Sequence of chain 2.A:
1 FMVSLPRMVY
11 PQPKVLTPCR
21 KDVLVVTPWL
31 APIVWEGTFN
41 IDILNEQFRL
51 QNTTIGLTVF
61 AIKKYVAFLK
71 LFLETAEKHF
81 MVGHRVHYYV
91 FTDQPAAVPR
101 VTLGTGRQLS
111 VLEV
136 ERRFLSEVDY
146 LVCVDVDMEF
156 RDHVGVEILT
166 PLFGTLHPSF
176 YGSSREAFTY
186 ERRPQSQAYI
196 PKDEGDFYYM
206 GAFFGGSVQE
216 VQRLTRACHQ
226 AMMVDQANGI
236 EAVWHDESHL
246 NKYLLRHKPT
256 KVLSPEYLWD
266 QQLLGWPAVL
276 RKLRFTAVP

Binding-site contacts:
Ligand atom N2 contacts residue SER174 of chain 2.A at 3.8 Å.
Ligand atom O6 contacts residue TRP239 of chain 2.A at 4.1 Å.
Ligand atom C4 contacts residue GLU242 of chain 2.A at 3.3 Å.
Ligand atom C5 contacts residue TRP239 of chain 2.A at 3.6 Å (hydrophobic).
Ligand atom C2 contacts residue HIS172 of chain 2.A at 4.3 Å.
Ligand atom O4 contacts residue MET205 of chain 2.A at 3.7 Å.
Ligand atom C6 contacts residue HIS172 of chain 2.A at 4.0 Å.
Ligand atom C4 contacts residue HIS172 of chain 2.A at 4.1 Å.
Ligand atom O6 contacts residue TYR203 of chain 2.A at 4.4 Å.
Ligand atom O6 contacts residue THR184 of chain 2.A at 2.8 Å (h-bond).
Ligand atom O3 contacts residue PHE175 of chain 2.A at 4.0 Å.
Ligand atom C3 contacts residue SER174 of chain 2.A at 3.6 Å.
Ligand atom C6 contacts residue TRP239 of chain 2.A at 3.6 Å (hydrophobic).
Ligand atom O4 contacts residue HIS172 of chain 2.A at 3.0 Å (h-bond).
Ligand atom O3 contacts residue MET205 of chain 2.A at 4.2 Å.
Ligand atom C1 contacts residue LEU268 of chain 2.A at 4.4 Å (hydrophobic).
Ligand atom O4 contacts residue HIS172 of chain 2.A at 4.4 Å.
Ligand atom C6 contacts residue THR184 of chain 2.A at 3.4 Å.
Ligand atom C5 contacts residue HIS172 of chain 2.A at 4.1 Å.
Ligand atom C2 contacts residue SER174 of chain 2.A at 4.3 Å.
Ligand atom O1 contacts residue LEU268 of chain 2.A at 3.0 Å.
Ligand atom O3 contacts residue HIS172 of chain 2.A at 3.9 Å.
Ligand atom C4 contacts residue TRP239 of chain 2.A at 3.5 Å (hydrophobic).
Ligand atom C6 contacts residue TYR203 of chain 2.A at 3.7 Å (hydrophobic).
Ligand atom C5 contacts residue GLU242 of chain 2.A at 4.0 Å.
Ligand atom C6 contacts residue GLU242 of chain 2.A at 3.5 Å.
Ligand atom C1 contacts residue TRP239 of chain 2.A at 4.5 Å (hydrophobic).
Ligand atom C8 contacts residue SER174 of chain 2.A at 4.3 Å.
Ligand atom O3 contacts residue TRP239 of chain 2.A at 4.4 Å.
Ligand atom C3 contacts residue TRP239 of chain 2.A at 3.6 Å (hydrophobic).
Ligand atom O6 contacts residue PHE175 of chain 2.A at 3.5 Å.
Ligand atom O4 contacts residue GLU242 of chain 2.A at 2.7 Å (salt-bridge).
Ligand atom O6 contacts residue TRP239 of chain 2.A at 3.5 Å (h-bond).
Ligand atom C6 contacts residue PHE175 of chain 2.A at 4.2 Å (hydrophobic).
Ligand atom C2 contacts residue MET205 of chain 2.A at 4.1 Å (hydrophobic).
Ligand atom C7 contacts residue SER174 of chain 2.A at 4.2 Å.
Ligand atom C1 contacts residue HIS172 of chain 2.A at 4.3 Å.
Ligand atom O5 contacts residue HIS172 of chain 2.A at 3.5 Å (h-bond).
Ligand atom O3 contacts residue SER174 of chain 2.A at 3.1 Å (h-bond).

This protein binds this small molecule.
Small molecule (SMILES): CC(=O)N[C@@H]1[C@@H](O)[C@H](O[C@@H]2O[C@H](CO)[C@H](O)[C@H](O)[C@H]2O)[C@@H](CO)O[C@@H]1O